A small-molecule ligand and the protein it binds are described below.
Small molecule (SMILES): CC(=O)N[C@H]1[C@H]([C@H](O)[C@H](O)CO)O[C@@](OC[C@H]2O[C@@H](O)[C@H](O)[C@@H](O)[C@H]2O)(C(=O)O)C[C@@H]1O

Binding-site contacts:
Ligand atom O1B contacts residue SER134 of chain 3.C at 2.7 Å (h-bond).
Ligand atom C5 contacts residue VAL132 of chain 3.C at 3.8 Å (hydrophobic).
Ligand atom N5 contacts residue TRP150 of chain 3.C at 3.9 Å.
Ligand atom O8 contacts residue TRP150 of chain 3.C at 4.0 Å.
Ligand atom O1A contacts residue LEU223 of chain 3.C at 3.7 Å.
Ligand atom O1B contacts residue SER133 of chain 3.C at 3.6 Å.
Ligand atom C11 contacts residue GLY131 of chain 3.C at 4.2 Å.
Ligand atom C9 contacts residue GLU187 of chain 3.C at 3.4 Å.
Ligand atom C11 contacts residue SER130 of chain 3.C at 3.3 Å.
Ligand atom O9 contacts residue HIS180 of chain 3.C at 4.0 Å.
Ligand atom C1 contacts residue SER134 of chain 3.C at 3.5 Å.
Ligand atom C9 contacts residue SER225 of chain 3.C at 3.7 Å.
Ligand atom C9 contacts residue HIS180 of chain 3.C at 3.8 Å.
Ligand atom C9 contacts residue TRP150 of chain 3.C at 3.8 Å (hydrophobic).
Ligand atom C10 contacts residue VAL132 of chain 3.C at 4.0 Å (hydrophobic).
Ligand atom C8 contacts residue TRP150 of chain 3.C at 4.0 Å (hydrophobic).
Ligand atom O3 contacts residue LYS219 of chain 3.C at 4.1 Å.
Ligand atom C7 contacts residue TRP150 of chain 3.C at 3.7 Å (hydrophobic).
Ligand atom O9 contacts residue SER225 of chain 3.C at 3.1 Å (h-bond).
Ligand atom C11 contacts residue TRP150 of chain 3.C at 3.6 Å (hydrophobic).
Ligand atom O9 contacts residue GLU187 of chain 3.C at 2.4 Å (salt-bridge).
Ligand atom O10 contacts residue LEU191 of chain 3.C at 3.5 Å.
Ligand atom O1A contacts residue SER134 of chain 3.C at 3.5 Å (h-bond).
Ligand atom O4 contacts residue LEU223 of chain 3.C at 4.2 Å.
Ligand atom C11 contacts residue VAL132 of chain 3.C at 4.0 Å (hydrophobic).
Ligand atom O7 contacts residue ARG190 of chain 3.C at 3.1 Å (salt-bridge).
Ligand atom C4 contacts residue VAL132 of chain 3.C at 3.7 Å (hydrophobic).
Ligand atom O8 contacts residue LEU223 of chain 3.C at 3.2 Å.
Ligand atom C11 contacts residue ILE152 of chain 3.C at 4.1 Å (hydrophobic).
Ligand atom C1 contacts residue SER133 of chain 3.C at 3.8 Å.
Ligand atom C10 contacts residue TRP150 of chain 3.C at 3.8 Å (hydrophobic).
Ligand atom C9 contacts residue TYR92 of chain 3.C at 2.9 Å (hydrophobic).
Ligand atom O1A contacts residue SER133 of chain 3.C at 2.8 Å (h-bond).
Ligand atom N5 contacts residue VAL132 of chain 3.C at 2.9 Å (h-bond).
Ligand atom C8 contacts residue LEU223 of chain 3.C at 4.0 Å (hydrophobic).
Ligand atom O4 contacts residue VAL132 of chain 3.C at 4.1 Å.
Ligand atom O8 contacts residue TYR92 of chain 3.C at 3.0 Å (h-bond).
Ligand atom C8 contacts residue TYR92 of chain 3.C at 3.5 Å (hydrophobic).
Ligand atom O4 contacts residue GLY222 of chain 3.C at 4.0 Å.
Ligand atom O9 contacts residue TYR92 of chain 3.C at 3.8 Å.

Sequence of chain 3.C:
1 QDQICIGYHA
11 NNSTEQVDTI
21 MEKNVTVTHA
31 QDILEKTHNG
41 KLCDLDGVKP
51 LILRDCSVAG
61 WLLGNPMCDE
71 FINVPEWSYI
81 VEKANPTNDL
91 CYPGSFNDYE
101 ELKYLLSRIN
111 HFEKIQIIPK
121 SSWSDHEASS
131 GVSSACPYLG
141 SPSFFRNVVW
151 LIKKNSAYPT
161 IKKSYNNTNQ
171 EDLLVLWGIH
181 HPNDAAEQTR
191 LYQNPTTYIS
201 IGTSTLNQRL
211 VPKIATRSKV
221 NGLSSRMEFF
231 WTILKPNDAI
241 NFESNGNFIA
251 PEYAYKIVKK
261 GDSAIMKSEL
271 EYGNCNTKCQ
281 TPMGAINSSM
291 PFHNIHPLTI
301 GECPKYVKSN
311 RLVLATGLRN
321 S